Sequence of chain 1.B:
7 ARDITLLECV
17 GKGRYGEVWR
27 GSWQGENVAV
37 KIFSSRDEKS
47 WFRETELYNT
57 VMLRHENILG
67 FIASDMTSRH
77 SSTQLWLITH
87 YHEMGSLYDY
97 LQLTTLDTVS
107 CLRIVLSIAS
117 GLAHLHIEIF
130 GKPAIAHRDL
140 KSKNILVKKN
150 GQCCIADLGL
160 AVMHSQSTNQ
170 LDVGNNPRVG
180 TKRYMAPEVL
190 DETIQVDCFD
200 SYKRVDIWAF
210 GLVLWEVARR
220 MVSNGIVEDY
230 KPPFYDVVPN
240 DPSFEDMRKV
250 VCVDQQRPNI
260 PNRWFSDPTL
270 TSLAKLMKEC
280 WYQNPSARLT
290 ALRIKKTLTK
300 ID

Binding-site contacts:
Ligand atom C03 contacts residue CYS251 of chain 1.B at 2.9 Å (hydrophobic).
Ligand atom C03 contacts residue GLN282 of chain 1.B at 3.3 Å.
Ligand atom C02 contacts residue CYS251 of chain 1.B at 3.4 Å (hydrophobic).
Ligand atom N07 contacts residue VAL252 of chain 1.B at 4.4 Å.
Ligand atom C04 contacts residue GLN282 of chain 1.B at 2.9 Å.
Ligand atom O01 contacts residue GLN282 of chain 1.B at 2.7 Å (h-bond).
Ligand atom C03 contacts residue GLN254 of chain 1.B at 4.2 Å.
Ligand atom C05 contacts residue GLN282 of chain 1.B at 4.1 Å.
Ligand atom C05 contacts residue CYS251 of chain 1.B at 3.6 Å (hydrophobic).
Ligand atom N06 contacts residue ASP190 of chain 1.B at 4.0 Å.
Ligand atom C03 contacts residue ASP190 of chain 1.B at 4.4 Å.
Ligand atom C05 contacts residue ASP190 of chain 1.B at 2.6 Å.
Ligand atom N06 contacts residue CYS251 of chain 1.B at 3.6 Å.
Ligand atom C02 contacts residue GLN254 of chain 1.B at 3.4 Å.
Ligand atom O01 contacts residue CYS251 of chain 1.B at 2.9 Å (h-bond).
Ligand atom O01 contacts residue GLN254 of chain 1.B at 2.1 Å (h-bond).
Ligand atom C02 contacts residue GLN282 of chain 1.B at 3.1 Å.
Ligand atom C04 contacts residue ASP190 of chain 1.B at 2.9 Å.
Ligand atom N06 contacts residue ARG247 of chain 1.B at 4.3 Å.
Ligand atom N07 contacts residue CYS251 of chain 1.B at 3.4 Å (h-bond).
Ligand atom C04 contacts residue CYS251 of chain 1.B at 3.6 Å (hydrophobic).

The small molecule below binds the protein below.
Small molecule (SMILES): OC[C@@H]1CCNN1